Binding-site contacts:
Ligand atom C25 contacts residue ILE1991 of chain 1.B at 3.4 Å (hydrophobic).
Ligand atom C6 contacts residue MET1947 of chain 1.B at 3.6 Å (hydrophobic).
Ligand atom C1 contacts residue ALA1950 of chain 1.B at 3.8 Å (hydrophobic).
Ligand atom C1 contacts residue ALA1904 of chain 1.B at 3.6 Å (hydrophobic).
Ligand atom C8 contacts residue GLU1920 of chain 1.B at 3.5 Å.
Ligand atom N2 contacts residue LEU1924 of chain 1.B at 3.8 Å.
Ligand atom F2 contacts residue TYR1992 of chain 1.B at 3.9 Å.
Ligand atom N2 contacts residue ASP2017 of chain 1.B at 3.4 Å (salt-bridge).
Ligand atom O1 contacts residue ASP2017 of chain 1.B at 2.6 Å (salt-bridge).
Ligand atom C9 contacts residue MET1947 of chain 1.B at 3.5 Å (hydrophobic).
Ligand atom C5 contacts residue MET1947 of chain 1.B at 3.6 Å (hydrophobic).
Ligand atom N1 contacts residue ALA1950 of chain 1.B at 3.0 Å (h-bond).
Ligand atom C20 contacts residue VAL1923 of chain 1.B at 3.8 Å (hydrophobic).
Ligand atom C12 contacts residue ASP2017 of chain 1.B at 3.1 Å.
Ligand atom N1 contacts residue GLU1948 of chain 1.B at 3.7 Å.
Ligand atom C11 contacts residue LYS1906 of chain 1.B at 3.6 Å.
Ligand atom C13 contacts residue ASP2017 of chain 1.B at 3.6 Å.
Ligand atom C7 contacts residue LYS1906 of chain 1.B at 3.8 Å.
Ligand atom C21 contacts residue TYR1992 of chain 1.B at 3.5 Å (hydrophobic).
Ligand atom C83 contacts residue PHE1890 of chain 1.B at 3.4 Å (hydrophobic).
Ligand atom N82 contacts residue LEU2001 of chain 1.B at 3.6 Å.
Ligand atom N2 contacts residue GLU1920 of chain 1.B at 3.1 Å (salt-bridge).
Ligand atom N1 contacts residue LEU1949 of chain 1.B at 3.6 Å.
Ligand atom C1 contacts residue GLU1948 of chain 1.B at 3.1 Å.
Ligand atom C2 contacts residue LEU2001 of chain 1.B at 3.6 Å (hydrophobic).
Ligand atom C10 contacts residue MET1947 of chain 1.B at 3.5 Å (hydrophobic).
Ligand atom C84 contacts residue LEU2001 of chain 1.B at 3.8 Å (hydrophobic).
Ligand atom N4 contacts residue ILE1991 of chain 1.B at 3.2 Å (h-bond).
Ligand atom C8 contacts residue MET1947 of chain 1.B at 3.5 Å (hydrophobic).
Ligand atom C81 contacts residue ALA1950 of chain 1.B at 3.8 Å (hydrophobic).
Ligand atom C1 contacts residue LEU2001 of chain 1.B at 3.8 Å (hydrophobic).
Ligand atom C14 contacts residue ASP2017 of chain 1.B at 3.8 Å.
Ligand atom C2 contacts residue ALA1904 of chain 1.B at 3.8 Å (hydrophobic).
Ligand atom C82 contacts residue PHE1890 of chain 1.B at 3.6 Å (hydrophobic).
Ligand atom C7 contacts residue MET1947 of chain 1.B at 3.5 Å (hydrophobic).
Ligand atom O1 contacts residue ALA2016 of chain 1.B at 3.5 Å.
Ligand atom C13 contacts residue GLU1920 of chain 1.B at 3.6 Å.
Ligand atom F1 contacts residue LEU1927 of chain 1.B at 3.2 Å.
Ligand atom C14 contacts residue GLU1920 of chain 1.B at 3.2 Å.
Ligand atom C11 contacts residue ALA1904 of chain 1.B at 3.4 Å (hydrophobic).

Sequence of chain 1.B:
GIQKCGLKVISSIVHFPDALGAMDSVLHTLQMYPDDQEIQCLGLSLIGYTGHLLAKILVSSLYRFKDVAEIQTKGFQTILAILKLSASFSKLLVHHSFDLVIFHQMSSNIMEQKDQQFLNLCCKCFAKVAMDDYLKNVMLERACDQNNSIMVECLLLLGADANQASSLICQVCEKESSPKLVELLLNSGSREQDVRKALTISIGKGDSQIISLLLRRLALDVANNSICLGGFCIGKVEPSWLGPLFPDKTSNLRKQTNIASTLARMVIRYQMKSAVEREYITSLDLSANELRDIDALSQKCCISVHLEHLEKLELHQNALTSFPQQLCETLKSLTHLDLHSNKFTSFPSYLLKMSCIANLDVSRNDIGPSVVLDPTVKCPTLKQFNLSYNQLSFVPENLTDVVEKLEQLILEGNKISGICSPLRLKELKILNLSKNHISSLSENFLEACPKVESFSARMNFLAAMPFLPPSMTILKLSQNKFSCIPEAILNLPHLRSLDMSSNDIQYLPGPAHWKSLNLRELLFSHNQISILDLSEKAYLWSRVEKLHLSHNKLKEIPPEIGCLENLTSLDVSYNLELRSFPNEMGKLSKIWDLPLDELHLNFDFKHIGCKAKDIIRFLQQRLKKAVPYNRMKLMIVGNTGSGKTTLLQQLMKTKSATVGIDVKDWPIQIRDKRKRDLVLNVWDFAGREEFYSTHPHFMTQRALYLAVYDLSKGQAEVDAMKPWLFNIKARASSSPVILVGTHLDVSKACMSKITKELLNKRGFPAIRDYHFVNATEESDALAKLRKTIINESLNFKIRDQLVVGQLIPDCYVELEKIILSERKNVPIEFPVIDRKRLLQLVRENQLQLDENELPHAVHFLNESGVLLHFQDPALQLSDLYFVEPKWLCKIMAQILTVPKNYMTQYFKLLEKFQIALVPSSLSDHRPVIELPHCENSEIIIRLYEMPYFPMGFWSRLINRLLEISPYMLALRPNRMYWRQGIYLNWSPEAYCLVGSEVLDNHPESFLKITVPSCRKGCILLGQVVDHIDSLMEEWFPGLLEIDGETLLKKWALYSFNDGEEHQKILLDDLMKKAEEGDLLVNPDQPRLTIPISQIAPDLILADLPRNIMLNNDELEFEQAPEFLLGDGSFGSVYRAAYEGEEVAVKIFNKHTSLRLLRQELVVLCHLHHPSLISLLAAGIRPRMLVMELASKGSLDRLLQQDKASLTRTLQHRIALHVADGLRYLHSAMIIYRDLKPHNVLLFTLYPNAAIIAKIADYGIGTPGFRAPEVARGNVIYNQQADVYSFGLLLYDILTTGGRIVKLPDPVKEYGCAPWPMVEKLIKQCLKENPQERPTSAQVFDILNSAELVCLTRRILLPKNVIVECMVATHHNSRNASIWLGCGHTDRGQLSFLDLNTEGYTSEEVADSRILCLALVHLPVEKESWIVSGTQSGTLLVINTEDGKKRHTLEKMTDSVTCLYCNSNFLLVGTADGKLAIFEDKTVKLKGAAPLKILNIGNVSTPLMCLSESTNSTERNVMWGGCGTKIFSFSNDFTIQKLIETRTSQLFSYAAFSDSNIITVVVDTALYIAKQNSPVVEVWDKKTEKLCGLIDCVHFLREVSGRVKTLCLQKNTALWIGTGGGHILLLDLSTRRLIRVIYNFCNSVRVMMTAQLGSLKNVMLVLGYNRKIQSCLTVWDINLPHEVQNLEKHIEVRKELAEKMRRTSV

The small molecule below binds the protein below.
Small molecule (SMILES): Cc1ccc(C(=O)Nc2ccc(CN3CCN(C)CC3)c(C(F)(F)F)c2)cc1C#Cc1cnc2cccnn12